Sequence of chain 1.A:
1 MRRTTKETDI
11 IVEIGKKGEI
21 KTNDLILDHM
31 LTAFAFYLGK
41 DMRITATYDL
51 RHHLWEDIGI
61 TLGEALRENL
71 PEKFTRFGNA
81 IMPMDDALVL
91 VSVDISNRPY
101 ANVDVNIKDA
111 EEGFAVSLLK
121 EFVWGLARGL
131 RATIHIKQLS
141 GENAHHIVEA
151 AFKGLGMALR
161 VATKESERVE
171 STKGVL

Binding-site contacts:
Ligand atom C5 contacts residue HIS145 of chain 1.A at 3.2 Å.
Ligand atom C7 contacts residue GLU149 of chain 1.A at 3.1 Å.
Ligand atom C3 contacts residue GLU56 of chain 3.A at 3.3 Å.
Ligand atom C6 contacts residue GLU7 of chain 3.A at 3.6 Å.
Ligand atom C8 contacts residue GLU7 of chain 3.A at 3.7 Å.
Ligand atom N1 contacts residue GLU149 of chain 1.A at 3.3 Å (salt-bridge).
Ligand atom O10 contacts residue ARG76 of chain 3.B at 3.0 Å (salt-bridge).
Ligand atom O13 contacts residue GLU149 of chain 1.A at 2.8 Å (salt-bridge).
Ligand atom N2 contacts residue MN1 of chain 3.E at 3.4 Å.
Ligand atom N2 contacts residue MET84 of chain 1.A at 3.3 Å.
Ligand atom N4 contacts residue MN1 of chain 3.D at 2.3 Å.
Ligand atom C5 contacts residue HIS52 of chain 3.A at 3.2 Å.
Ligand atom C5 contacts residue MN1 of chain 3.D at 3.3 Å.
Ligand atom O10 contacts residue LYS153 of chain 1.A at 2.8 Å (salt-bridge).
Ligand atom O11 contacts residue ARG98 of chain 3.B at 2.8 Å (salt-bridge).
Ligand atom O13 contacts residue HIS29 of chain 1.A at 3.0 Å (h-bond).
Ligand atom C5 contacts residue MET84 of chain 1.A at 3.4 Å (hydrophobic).
Ligand atom C7 contacts residue MN1 of chain 3.E at 3.3 Å.
Ligand atom O12 contacts residue SER171 of chain 3.B at 2.6 Å (h-bond).
Ligand atom O13 contacts residue HIS53 of chain 3.A at 3.4 Å (h-bond).
Ligand atom C5 contacts residue MN1 of chain 3.E at 3.2 Å.
Ligand atom C3 contacts residue MN1 of chain 3.D at 3.2 Å.
Ligand atom O13 contacts residue GLU7 of chain 3.A at 2.9 Å (salt-bridge).
Ligand atom C3 contacts residue MET84 of chain 1.A at 3.5 Å (hydrophobic).
Ligand atom N4 contacts residue GLU56 of chain 3.A at 3.0 Å (salt-bridge).
Ligand atom C8 contacts residue GLU149 of chain 1.A at 3.6 Å.
Ligand atom N1 contacts residue MET84 of chain 1.A at 3.3 Å.
Ligand atom C6 contacts residue MN1 of chain 3.E at 3.6 Å.
Ligand atom O12 contacts residue ARG76 of chain 3.B at 2.8 Å (salt-bridge).
Ligand atom O13 contacts residue MN1 of chain 3.E at 2.3 Å.
Ligand atom N4 contacts residue MET84 of chain 1.A at 3.5 Å.
Ligand atom N1 contacts residue HIS145 of chain 1.A at 3.2 Å (h-bond).
Ligand atom N4 contacts residue HIS146 of chain 1.A at 3.5 Å (h-bond).
Ligand atom P9 contacts residue SER171 of chain 3.B at 3.7 Å.
Ligand atom N4 contacts residue HIS52 of chain 3.A at 3.1 Å (h-bond).
Ligand atom C7 contacts residue GLU7 of chain 3.A at 3.6 Å.
Ligand atom O10 contacts residue ARG98 of chain 3.B at 3.1 Å (salt-bridge).
Ligand atom N1 contacts residue HIS53 of chain 3.A at 3.1 Å (h-bond).
Ligand atom O11 contacts residue LYS173 of chain 3.B at 2.7 Å (salt-bridge).
Ligand atom N1 contacts residue MN1 of chain 3.E at 2.3 Å.

Sequence of chain 3.A:
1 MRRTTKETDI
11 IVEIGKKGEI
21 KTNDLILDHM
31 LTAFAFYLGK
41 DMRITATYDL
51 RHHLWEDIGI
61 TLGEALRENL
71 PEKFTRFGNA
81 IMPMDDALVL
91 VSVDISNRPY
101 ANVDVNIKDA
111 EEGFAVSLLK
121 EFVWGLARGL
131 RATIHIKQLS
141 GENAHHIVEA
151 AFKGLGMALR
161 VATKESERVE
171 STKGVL

This protein binds this small molecule.
Small molecule (SMILES): O=P(O)(O)C[C@H](O)Cn1cncn1

Sequence of chain 3.B:
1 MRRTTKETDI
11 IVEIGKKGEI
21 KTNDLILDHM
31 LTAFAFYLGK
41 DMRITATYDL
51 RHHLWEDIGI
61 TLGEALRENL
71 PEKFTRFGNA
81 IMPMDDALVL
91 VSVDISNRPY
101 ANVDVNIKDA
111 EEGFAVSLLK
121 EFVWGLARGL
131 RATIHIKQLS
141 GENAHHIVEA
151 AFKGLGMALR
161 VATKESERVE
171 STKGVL